The small molecule below binds the protein below.
Small molecule (SMILES): CC(=O)N[C@@H]1[C@@H](O)[C@H](O)[C@@H](CO)O[C@H]1O

Binding-site contacts:
Ligand atom C5 contacts residue ASN230 of chain 1.A at 3.6 Å.
Ligand atom O7 contacts residue THR189 of chain 1.A at 4.2 Å.
Ligand atom O5 contacts residue TYR234 of chain 1.A at 3.3 Å.
Ligand atom C7 contacts residue THR190 of chain 1.A at 4.4 Å.
Ligand atom C3 contacts residue ASN230 of chain 1.A at 3.8 Å.
Ligand atom C7 contacts residue ASN230 of chain 1.A at 3.9 Å.
Ligand atom C2 contacts residue ASN230 of chain 1.A at 2.6 Å.
Ligand atom C7 contacts residue LEU227 of chain 1.A at 3.9 Å (hydrophobic).
Ligand atom C1 contacts residue ASN230 of chain 1.A at 1.4 Å.
Ligand atom O5 contacts residue GLU231 of chain 1.A at 4.2 Å.
Ligand atom O5 contacts residue ASN230 of chain 1.A at 2.4 Å (h-bond).
Ligand atom C8 contacts residue LEU227 of chain 1.A at 4.0 Å (hydrophobic).
Ligand atom C6 contacts residue TYR234 of chain 1.A at 3.5 Å (hydrophobic).
Ligand atom C4 contacts residue ASN230 of chain 1.A at 4.3 Å.
Ligand atom O7 contacts residue ASN230 of chain 1.A at 4.0 Å.
Ligand atom O7 contacts residue LEU227 of chain 1.A at 3.4 Å.
Ligand atom C8 contacts residue THR190 of chain 1.A at 3.2 Å.
Ligand atom C5 contacts residue TYR234 of chain 1.A at 3.6 Å (hydrophobic).
Ligand atom C1 contacts residue TYR234 of chain 1.A at 3.5 Å (hydrophobic).
Ligand atom N2 contacts residue ASN230 of chain 1.A at 3.0 Å (h-bond).

Sequence of chain 1.A:
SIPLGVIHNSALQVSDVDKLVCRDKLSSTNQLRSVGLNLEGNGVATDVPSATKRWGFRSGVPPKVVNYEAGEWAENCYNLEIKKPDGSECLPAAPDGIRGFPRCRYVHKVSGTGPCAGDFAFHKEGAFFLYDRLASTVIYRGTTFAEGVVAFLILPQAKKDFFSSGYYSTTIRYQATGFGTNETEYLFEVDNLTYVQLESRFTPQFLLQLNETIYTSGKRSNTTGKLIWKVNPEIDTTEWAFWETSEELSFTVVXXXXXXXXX